Sequence of chain 1.A:
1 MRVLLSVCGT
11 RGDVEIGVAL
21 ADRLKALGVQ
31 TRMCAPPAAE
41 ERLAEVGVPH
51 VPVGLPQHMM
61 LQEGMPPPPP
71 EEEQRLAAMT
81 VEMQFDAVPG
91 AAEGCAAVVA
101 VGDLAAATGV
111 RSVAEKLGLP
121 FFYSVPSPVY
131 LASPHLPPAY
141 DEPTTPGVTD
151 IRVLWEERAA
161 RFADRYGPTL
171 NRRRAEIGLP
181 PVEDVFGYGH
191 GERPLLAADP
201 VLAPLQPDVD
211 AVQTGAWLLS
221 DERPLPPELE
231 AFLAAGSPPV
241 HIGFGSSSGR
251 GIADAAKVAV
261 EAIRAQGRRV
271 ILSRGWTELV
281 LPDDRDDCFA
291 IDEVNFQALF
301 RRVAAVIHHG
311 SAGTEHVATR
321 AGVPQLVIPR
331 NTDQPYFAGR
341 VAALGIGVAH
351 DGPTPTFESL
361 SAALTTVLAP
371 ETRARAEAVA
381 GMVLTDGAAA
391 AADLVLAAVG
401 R

Sequence of chain 1.C:
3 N

A small-molecule ligand and the protein it binds are described below.
Small molecule (SMILES): OC[C@H]1O[C@@H](O)[C@H](O)[C@@H](O)[C@@H]1O

Binding-site contacts:
Ligand atom C3 contacts residue ASP13 of chain 1.A at 3.4 Å.
Ligand atom C4 contacts residue GHP4 of chain 1.C at 4.2 Å.
Ligand atom O2 contacts residue GHP4 of chain 1.C at 2.7 Å (h-bond).
Ligand atom C5 contacts residue ASP103 of chain 1.A at 4.1 Å.
Ligand atom C1 contacts residue OMY6 of chain 1.C at 3.7 Å.
Ligand atom C1 contacts residue GHP4 of chain 1.C at 1.4 Å.
Ligand atom C4 contacts residue GLY102 of chain 1.A at 4.2 Å.
Ligand atom O3 contacts residue GLY102 of chain 1.A at 4.3 Å.
Ligand atom O2 contacts residue GLY9 of chain 1.A at 4.3 Å.
Ligand atom O4 contacts residue GLY102 of chain 1.A at 3.2 Å.
Ligand atom C6 contacts residue ASP103 of chain 1.A at 3.7 Å.
Ligand atom C5 contacts residue OMZ2 of chain 1.C at 4.1 Å.
Ligand atom C1 contacts residue GLY9 of chain 1.A at 4.3 Å.
Ligand atom C1 contacts residue OMZ2 of chain 1.C at 3.2 Å.
Ligand atom C4 contacts residue TYR130 of chain 1.A at 4.1 Å (hydrophobic).
Ligand atom O3 contacts residue TYR130 of chain 1.A at 4.4 Å.
Ligand atom O3 contacts residue GOL1 of chain 1.H at 3.7 Å.
Ligand atom O6 contacts residue ASP103 of chain 1.A at 2.6 Å (salt-bridge).
Ligand atom O3 contacts residue ASP13 of chain 1.A at 3.1 Å (salt-bridge).
Ligand atom O2 contacts residue GOL1 of chain 1.H at 3.2 Å (h-bond).
Ligand atom O4 contacts residue ASP103 of chain 1.A at 3.5 Å (salt-bridge).
Ligand atom O2 contacts residue ASP13 of chain 1.A at 2.4 Å (salt-bridge).
Ligand atom C6 contacts residue OMY6 of chain 1.C at 3.9 Å.
Ligand atom O5 contacts residue OMZ2 of chain 1.C at 3.8 Å.
Ligand atom C5 contacts residue GHP4 of chain 1.C at 3.6 Å.
Ligand atom O5 contacts residue OMY6 of chain 1.C at 3.5 Å.
Ligand atom C2 contacts residue ASP13 of chain 1.A at 3.4 Å.
Ligand atom C5 contacts residue OMY6 of chain 1.C at 4.3 Å.
Ligand atom C6 contacts residue OMZ2 of chain 1.C at 4.3 Å.
Ligand atom C3 contacts residue GHP4 of chain 1.C at 3.7 Å.
Ligand atom C2 contacts residue OMY6 of chain 1.C at 4.4 Å.
Ligand atom C3 contacts residue GLY102 of chain 1.A at 4.1 Å.
Ligand atom C4 contacts residue ASP103 of chain 1.A at 4.2 Å.
Ligand atom O2 contacts residue THR10 of chain 1.A at 3.6 Å (h-bond).
Ligand atom O6 contacts residue OMY6 of chain 1.C at 4.2 Å.
Ligand atom O4 contacts residue TYR130 of chain 1.A at 4.4 Å.
Ligand atom C2 contacts residue GHP4 of chain 1.C at 2.4 Å.
Ligand atom C1 contacts residue ASP13 of chain 1.A at 4.0 Å.
Ligand atom O5 contacts residue GHP4 of chain 1.C at 2.3 Å (h-bond).
Ligand atom O6 contacts residue OMZ2 of chain 1.C at 3.7 Å.